Sequence of chain 1.C:
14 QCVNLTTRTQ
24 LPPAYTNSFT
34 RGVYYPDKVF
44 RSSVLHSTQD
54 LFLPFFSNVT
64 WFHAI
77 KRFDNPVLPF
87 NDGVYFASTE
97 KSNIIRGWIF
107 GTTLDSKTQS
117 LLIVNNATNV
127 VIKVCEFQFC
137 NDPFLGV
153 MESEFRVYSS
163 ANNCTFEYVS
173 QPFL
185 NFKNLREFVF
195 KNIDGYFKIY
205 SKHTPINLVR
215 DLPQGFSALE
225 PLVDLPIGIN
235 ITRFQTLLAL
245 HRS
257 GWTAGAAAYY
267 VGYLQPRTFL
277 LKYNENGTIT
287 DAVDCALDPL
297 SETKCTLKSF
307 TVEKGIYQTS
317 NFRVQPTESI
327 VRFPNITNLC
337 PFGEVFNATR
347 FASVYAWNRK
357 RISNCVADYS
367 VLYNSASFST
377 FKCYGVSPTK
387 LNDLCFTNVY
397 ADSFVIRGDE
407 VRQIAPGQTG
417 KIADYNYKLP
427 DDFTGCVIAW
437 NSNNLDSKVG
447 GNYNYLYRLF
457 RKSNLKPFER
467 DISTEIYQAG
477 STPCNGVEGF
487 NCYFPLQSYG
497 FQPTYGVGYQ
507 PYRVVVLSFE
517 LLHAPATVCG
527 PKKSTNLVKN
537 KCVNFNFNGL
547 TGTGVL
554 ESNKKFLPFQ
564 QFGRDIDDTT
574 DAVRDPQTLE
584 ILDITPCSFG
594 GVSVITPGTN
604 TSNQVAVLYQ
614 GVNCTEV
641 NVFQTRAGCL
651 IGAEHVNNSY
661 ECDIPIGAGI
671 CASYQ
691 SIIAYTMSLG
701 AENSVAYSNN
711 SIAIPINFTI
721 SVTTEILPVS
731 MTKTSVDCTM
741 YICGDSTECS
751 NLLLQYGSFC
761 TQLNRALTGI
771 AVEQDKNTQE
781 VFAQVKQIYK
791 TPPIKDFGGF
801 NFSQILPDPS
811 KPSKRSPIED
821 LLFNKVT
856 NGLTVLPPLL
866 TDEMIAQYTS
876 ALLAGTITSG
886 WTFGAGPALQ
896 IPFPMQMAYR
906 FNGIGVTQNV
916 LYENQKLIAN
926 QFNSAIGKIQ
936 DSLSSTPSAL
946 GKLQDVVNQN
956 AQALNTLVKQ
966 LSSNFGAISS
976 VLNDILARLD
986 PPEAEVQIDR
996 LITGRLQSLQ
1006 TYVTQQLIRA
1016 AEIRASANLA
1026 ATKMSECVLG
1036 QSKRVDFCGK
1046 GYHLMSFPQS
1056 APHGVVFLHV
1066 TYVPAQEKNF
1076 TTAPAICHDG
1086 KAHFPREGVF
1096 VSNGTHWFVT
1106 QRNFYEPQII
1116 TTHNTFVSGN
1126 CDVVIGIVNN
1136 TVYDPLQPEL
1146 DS

This protein binds this small molecule.
Small molecule (SMILES): CC(=O)N[C@@H]1[C@@H](O)[C@H](O)[C@@H](CO)O[C@H]1O

Binding-site contacts:
Ligand atom N2 contacts residue THR124 of chain 1.C at 3.2 Å (h-bond).
Ligand atom O7 contacts residue PHE157 of chain 1.C at 3.4 Å.
Ligand atom C1 contacts residue THR124 of chain 1.C at 3.8 Å.
Ligand atom O5 contacts residue ASN122 of chain 1.C at 2.4 Å (h-bond).
Ligand atom N2 contacts residue ASN122 of chain 1.C at 2.9 Å (h-bond).
Ligand atom C1 contacts residue ASN122 of chain 1.C at 1.4 Å.
Ligand atom C4 contacts residue ASN122 of chain 1.C at 4.2 Å.
Ligand atom O5 contacts residue VAL127 of chain 1.C at 4.2 Å.
Ligand atom C3 contacts residue ASN122 of chain 1.C at 3.8 Å.
Ligand atom C7 contacts residue PHE157 of chain 1.C at 4.0 Å (hydrophobic).
Ligand atom C8 contacts residue THR124 of chain 1.C at 3.8 Å.
Ligand atom C2 contacts residue PHE157 of chain 1.C at 4.4 Å (hydrophobic).
Ligand atom C7 contacts residue THR124 of chain 1.C at 4.2 Å.
Ligand atom O7 contacts residue ASN122 of chain 1.C at 4.2 Å.
Ligand atom C6 contacts residue VAL127 of chain 1.C at 3.7 Å (hydrophobic).
Ligand atom C5 contacts residue VAL127 of chain 1.C at 4.0 Å (hydrophobic).
Ligand atom C3 contacts residue THR124 of chain 1.C at 4.2 Å.
Ligand atom C2 contacts residue THR124 of chain 1.C at 3.9 Å.
Ligand atom C5 contacts residue ASN122 of chain 1.C at 3.7 Å.
Ligand atom C2 contacts residue ASN122 of chain 1.C at 2.4 Å.
Ligand atom C7 contacts residue ASN122 of chain 1.C at 3.7 Å.